Sequence of chain 1.A:
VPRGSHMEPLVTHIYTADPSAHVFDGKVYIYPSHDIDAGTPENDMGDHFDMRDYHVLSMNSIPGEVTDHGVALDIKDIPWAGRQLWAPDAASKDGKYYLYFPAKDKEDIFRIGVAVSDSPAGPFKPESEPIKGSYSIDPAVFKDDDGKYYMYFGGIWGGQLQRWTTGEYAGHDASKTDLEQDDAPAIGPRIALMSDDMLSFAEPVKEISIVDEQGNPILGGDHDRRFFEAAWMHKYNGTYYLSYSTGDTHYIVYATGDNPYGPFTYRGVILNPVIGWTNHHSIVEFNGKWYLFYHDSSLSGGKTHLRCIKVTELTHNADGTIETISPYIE

Binding-site contacts:
Ligand atom C5 contacts residue LYS120 of chain 1.A at 3.9 Å.
Ligand atom O5 contacts residue ARG97 of chain 1.A at 3.5 Å (salt-bridge).
Ligand atom O2 contacts residue ASP119 of chain 1.A at 2.6 Å (salt-bridge).
Ligand atom C5 contacts residue ARG97 of chain 1.A at 4.3 Å.
Ligand atom O5 contacts residue LYS120 of chain 1.A at 4.4 Å.
Ligand atom O3 contacts residue ASP119 of chain 1.A at 4.1 Å.
Ligand atom O2 contacts residue GLY96 of chain 1.A at 3.0 Å.
Ligand atom C3 contacts residue ASP122 of chain 1.A at 3.4 Å.
Ligand atom C3 contacts residue HIS186 of chain 1.A at 4.2 Å.
Ligand atom C2 contacts residue ASP119 of chain 1.A at 3.6 Å.
Ligand atom C3 contacts residue ASP119 of chain 1.A at 3.6 Å.
Ligand atom C3 contacts residue LYS120 of chain 1.A at 4.4 Å.
Ligand atom O3 contacts residue ASP122 of chain 1.A at 2.4 Å (salt-bridge).
Ligand atom O4 contacts residue ASP122 of chain 1.A at 2.9 Å (salt-bridge).
Ligand atom O2 contacts residue LYS120 of chain 1.A at 4.0 Å.
Ligand atom C2 contacts residue ARG97 of chain 1.A at 3.8 Å.
Ligand atom O1 contacts residue LYS120 of chain 1.A at 4.2 Å.
Ligand atom C1 contacts residue GLY96 of chain 1.A at 3.9 Å.
Ligand atom C1 contacts residue ASP119 of chain 1.A at 4.2 Å.
Ligand atom C1 contacts residue ASP122 of chain 1.A at 3.6 Å.
Ligand atom C5 contacts residue ASP122 of chain 1.A at 4.1 Å.
Ligand atom C3 contacts residue ARG97 of chain 1.A at 3.8 Å.
Ligand atom O3 contacts residue HIS186 of chain 1.A at 3.5 Å (h-bond).
Ligand atom C2 contacts residue HIS186 of chain 1.A at 4.1 Å.
Ligand atom O1 contacts residue GLY96 of chain 1.A at 3.2 Å.
Ligand atom O2 contacts residue ARG97 of chain 1.A at 3.3 Å (salt-bridge).
Ligand atom O4 contacts residue ARG97 of chain 1.A at 4.4 Å.
Ligand atom C4 contacts residue HIS186 of chain 1.A at 4.1 Å.
Ligand atom O3 contacts residue ARG97 of chain 1.A at 2.7 Å (salt-bridge).
Ligand atom O3 contacts residue LYS118 of chain 1.A at 3.5 Å.
Ligand atom O2 contacts residue LYS118 of chain 1.A at 3.5 Å (salt-bridge).
Ligand atom C4 contacts residue ARG97 of chain 1.A at 4.0 Å.
Ligand atom C2 contacts residue ASP122 of chain 1.A at 3.9 Å.
Ligand atom C1 contacts residue LYS120 of chain 1.A at 4.1 Å.
Ligand atom C2 contacts residue GLY96 of chain 1.A at 3.7 Å.
Ligand atom O5 contacts residue ASP122 of chain 1.A at 3.0 Å (salt-bridge).
Ligand atom C4 contacts residue ASP122 of chain 1.A at 3.6 Å.

The protein below binds the small molecule below.
Small molecule (SMILES): O[C@@H]1[C@@H](O)[C@H](O[C@@H]2CO[C@@H](O)[C@H](O)[C@H]2O)OC[C@H]1O